This protein binds this small molecule.
Small molecule (SMILES): Nc1ccn([C@@H]2O[C@H](COP(=O)=O)[C@@H](O[P](=O)(O)OC[C@H]3O[C@@H](n4ccc(=O)[nH]c4=O)[C@H](O)[C@@H]3O[P](=O)(O)OC[C@H]3O[C@@H](n4cnc5c(=O)nc(N)[nH]c54)[C@H](O)[C@@H]3O[P](=O)(O)OC[C@H]3O[C@@H](n4ccc(=O)[nH]c4=O)[C@H](O)[C@@H]3O[P](=O)(O)OC[C@H]3O[C@@H](n4cnc5c(=O)nc(N)[nH]c54)[C@H](O)[C@@H]3O[P](=O)(O)OC[C@H]3O[C@@H](n4ccc(N)nc4=O)[C@H](O)[C@@H]3O[P](=O)(O)OC[C@H]3O[C@@H](n4cnc5c(=O)nc(N)[nH]c54)[C@H](O)[C@@H]3O)[C@H]2O)c(=O)n1

Sequence of chain 1.A:
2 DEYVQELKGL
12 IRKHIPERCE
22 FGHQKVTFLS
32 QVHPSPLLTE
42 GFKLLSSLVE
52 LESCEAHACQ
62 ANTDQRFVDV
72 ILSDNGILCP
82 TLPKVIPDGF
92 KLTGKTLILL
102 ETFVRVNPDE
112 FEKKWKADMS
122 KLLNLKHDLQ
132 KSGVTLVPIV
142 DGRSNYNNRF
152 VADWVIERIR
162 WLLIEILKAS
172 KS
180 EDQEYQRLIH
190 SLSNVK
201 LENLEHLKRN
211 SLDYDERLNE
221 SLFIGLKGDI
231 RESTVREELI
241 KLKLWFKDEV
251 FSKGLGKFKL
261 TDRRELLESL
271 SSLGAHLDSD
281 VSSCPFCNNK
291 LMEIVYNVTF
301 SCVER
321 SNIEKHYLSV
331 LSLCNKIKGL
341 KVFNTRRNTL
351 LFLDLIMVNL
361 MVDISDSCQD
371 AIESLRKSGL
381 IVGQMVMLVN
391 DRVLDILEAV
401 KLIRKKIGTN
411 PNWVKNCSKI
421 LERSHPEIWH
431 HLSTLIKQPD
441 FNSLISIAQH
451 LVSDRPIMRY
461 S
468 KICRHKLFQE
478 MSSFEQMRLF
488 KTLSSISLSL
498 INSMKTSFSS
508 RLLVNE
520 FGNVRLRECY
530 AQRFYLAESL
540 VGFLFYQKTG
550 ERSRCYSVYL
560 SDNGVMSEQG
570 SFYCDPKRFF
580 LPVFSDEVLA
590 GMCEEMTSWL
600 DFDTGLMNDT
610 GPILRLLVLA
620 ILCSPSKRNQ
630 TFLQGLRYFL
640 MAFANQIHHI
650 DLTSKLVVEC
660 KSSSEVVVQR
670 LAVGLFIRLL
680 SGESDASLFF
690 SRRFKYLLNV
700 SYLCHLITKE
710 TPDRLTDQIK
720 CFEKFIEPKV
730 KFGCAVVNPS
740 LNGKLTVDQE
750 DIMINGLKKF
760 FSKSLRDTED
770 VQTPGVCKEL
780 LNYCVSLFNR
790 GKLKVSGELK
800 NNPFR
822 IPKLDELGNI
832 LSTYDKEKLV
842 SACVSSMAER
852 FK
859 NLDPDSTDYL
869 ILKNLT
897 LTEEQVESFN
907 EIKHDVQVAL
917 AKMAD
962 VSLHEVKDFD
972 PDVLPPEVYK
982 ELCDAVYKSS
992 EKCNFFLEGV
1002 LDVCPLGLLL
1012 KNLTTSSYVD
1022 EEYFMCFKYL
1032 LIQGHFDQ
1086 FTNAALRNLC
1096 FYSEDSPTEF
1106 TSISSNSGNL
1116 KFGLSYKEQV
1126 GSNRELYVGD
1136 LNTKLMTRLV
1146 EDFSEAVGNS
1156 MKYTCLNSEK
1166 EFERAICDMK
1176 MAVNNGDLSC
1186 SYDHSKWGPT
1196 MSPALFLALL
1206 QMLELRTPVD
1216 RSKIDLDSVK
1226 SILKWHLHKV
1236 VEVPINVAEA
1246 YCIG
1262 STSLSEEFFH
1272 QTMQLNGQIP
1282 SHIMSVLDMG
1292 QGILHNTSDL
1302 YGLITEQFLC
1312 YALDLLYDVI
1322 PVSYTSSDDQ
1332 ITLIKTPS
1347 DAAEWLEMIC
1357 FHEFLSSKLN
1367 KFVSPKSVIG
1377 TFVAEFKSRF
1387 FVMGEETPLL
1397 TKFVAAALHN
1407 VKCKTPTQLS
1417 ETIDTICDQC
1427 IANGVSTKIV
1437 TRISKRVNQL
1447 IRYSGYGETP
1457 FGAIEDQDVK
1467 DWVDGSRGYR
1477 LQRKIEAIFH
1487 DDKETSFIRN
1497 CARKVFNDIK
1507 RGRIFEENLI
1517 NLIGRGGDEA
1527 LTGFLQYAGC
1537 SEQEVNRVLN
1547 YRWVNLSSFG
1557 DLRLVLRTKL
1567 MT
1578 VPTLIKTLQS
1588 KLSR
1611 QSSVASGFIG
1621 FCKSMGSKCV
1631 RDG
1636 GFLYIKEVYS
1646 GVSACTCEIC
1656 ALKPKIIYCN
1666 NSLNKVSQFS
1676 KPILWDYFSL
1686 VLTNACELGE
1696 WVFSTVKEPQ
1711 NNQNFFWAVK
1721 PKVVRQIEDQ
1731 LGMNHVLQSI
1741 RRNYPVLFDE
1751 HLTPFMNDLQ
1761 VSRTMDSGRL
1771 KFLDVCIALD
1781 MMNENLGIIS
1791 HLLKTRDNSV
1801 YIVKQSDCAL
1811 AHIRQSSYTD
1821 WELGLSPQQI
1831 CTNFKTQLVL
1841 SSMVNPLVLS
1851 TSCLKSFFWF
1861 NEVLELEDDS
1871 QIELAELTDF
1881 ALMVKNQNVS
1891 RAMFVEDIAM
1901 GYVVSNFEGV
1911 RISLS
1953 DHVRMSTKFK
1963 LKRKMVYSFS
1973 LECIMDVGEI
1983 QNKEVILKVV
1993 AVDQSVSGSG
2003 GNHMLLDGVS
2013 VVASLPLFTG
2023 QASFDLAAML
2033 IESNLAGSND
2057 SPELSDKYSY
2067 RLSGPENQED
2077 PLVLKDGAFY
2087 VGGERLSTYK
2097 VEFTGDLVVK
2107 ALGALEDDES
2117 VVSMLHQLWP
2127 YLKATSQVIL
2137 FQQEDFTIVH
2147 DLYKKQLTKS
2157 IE

Binding-site contacts:
Ligand atom N1 contacts residue LYS502 of chain 1.A at 3.0 Å (salt-bridge).
Ligand atom O2 contacts residue ASP391 of chain 1.A at 3.0 Å (salt-bridge).
Ligand atom N2 contacts residue LYS502 of chain 1.A at 2.9 Å (salt-bridge).
Ligand atom O2' contacts residue TYR1449 of chain 1.A at 3.2 Å.
Ligand atom OP1 contacts residue SER332 of chain 1.A at 3.4 Å (h-bond).
Ligand atom N4 contacts residue SER492 of chain 1.A at 3.2 Å.
Ligand atom N3 contacts residue LEU495 of chain 1.A at 3.4 Å.
Ligand atom C4 contacts residue ASN335 of chain 1.A at 2.9 Å.
Ligand atom O2' contacts residue GLY339 of chain 1.A at 3.3 Å.
Ligand atom N4 contacts residue PHE533 of chain 1.A at 3.3 Å.
Ligand atom N3 contacts residue ASP391 of chain 1.A at 3.4 Å (salt-bridge).
Ligand atom OP1 contacts residue VAL1561 of chain 1.A at 3.4 Å.
Ligand atom O6 contacts residue ASN390 of chain 1.A at 2.7 Å (h-bond).
Ligand atom N4 contacts residue PHE905 of chain 1.A at 3.5 Å.
Ligand atom N7 contacts residue TYR1449 of chain 1.A at 3.2 Å (h-bond).
Ligand atom O2 contacts residue PHE583 of chain 1.A at 3.2 Å.
Ligand atom N1 contacts residue ASP391 of chain 1.A at 2.3 Å (salt-bridge).
Ligand atom N3 contacts residue TYR534 of chain 1.A at 3.0 Å (h-bond).
Ligand atom C8 contacts residue TYR1449 of chain 1.A at 3.0 Å (hydrophobic).
Ligand atom C2' contacts residue LYS502 of chain 1.A at 3.4 Å.
Ligand atom C2 contacts residue TYR534 of chain 1.A at 3.4 Å (hydrophobic).
Ligand atom C4 contacts residue TYR534 of chain 1.A at 3.3 Å (hydrophobic).
Ligand atom C6 contacts residue LYS502 of chain 1.A at 3.2 Å.
Ligand atom C2 contacts residue ASP391 of chain 1.A at 3.0 Å.
Ligand atom C6 contacts residue ASP391 of chain 1.A at 3.3 Å.
Ligand atom C2 contacts residue LEU495 of chain 1.A at 3.3 Å (hydrophobic).
Ligand atom O6 contacts residue THR503 of chain 1.A at 3.0 Å (h-bond).
Ligand atom N2 contacts residue ASP391 of chain 1.A at 2.8 Å (salt-bridge).
Ligand atom C2 contacts residue LYS502 of chain 1.A at 3.0 Å.
Ligand atom O6 contacts residue LYS502 of chain 1.A at 2.6 Å (salt-bridge).
Ligand atom C5 contacts residue ASN335 of chain 1.A at 3.4 Å.
Ligand atom O6 contacts residue SER504 of chain 1.A at 3.2 Å (h-bond).
Ligand atom OP2 contacts residue LEU328 of chain 1.A at 3.1 Å.
Ligand atom O2 contacts residue LEU897 of chain 1.A at 3.5 Å.
Ligand atom N3 contacts residue ASN335 of chain 1.A at 3.0 Å (h-bond).
Ligand atom C6 contacts residue THR503 of chain 1.A at 3.5 Å.
Ligand atom O2' contacts residue CYS1622 of chain 1.A at 3.4 Å (h-bond).
Ligand atom N3 contacts residue LYS502 of chain 1.A at 2.5 Å (salt-bridge).
Ligand atom O4 contacts residue ASN335 of chain 1.A at 3.2 Å (h-bond).
Ligand atom C4 contacts residue LYS502 of chain 1.A at 3.4 Å.